Sequence of chain 1.A:
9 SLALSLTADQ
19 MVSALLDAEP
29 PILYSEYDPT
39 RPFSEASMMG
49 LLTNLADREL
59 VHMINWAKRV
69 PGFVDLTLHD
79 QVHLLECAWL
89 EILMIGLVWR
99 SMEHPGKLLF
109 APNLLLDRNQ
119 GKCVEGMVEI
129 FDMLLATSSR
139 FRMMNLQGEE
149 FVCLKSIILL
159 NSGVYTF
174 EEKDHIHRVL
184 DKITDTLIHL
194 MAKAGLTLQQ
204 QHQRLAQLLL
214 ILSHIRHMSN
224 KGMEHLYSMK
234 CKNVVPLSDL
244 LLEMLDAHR

Binding-site contacts:
Ligand atom CAD contacts residue GLU57 of chain 1.A at 3.3 Å.
Ligand atom CAM contacts residue PHE108 of chain 1.A at 4.2 Å (hydrophobic).
Ligand atom CAN contacts residue HIS228 of chain 1.A at 3.6 Å.
Ligand atom CAA contacts residue ALA54 of chain 1.A at 3.7 Å (hydrophobic).
Ligand atom CAF contacts residue LEU50 of chain 1.A at 3.6 Å (hydrophobic).
Ligand atom OAB contacts residue GLU57 of chain 1.A at 2.5 Å (salt-bridge).
Ligand atom CAD contacts residue PHE108 of chain 1.A at 4.0 Å (hydrophobic).
Ligand atom OAC contacts residue HIS228 of chain 1.A at 2.8 Å (h-bond).
Ligand atom CAF contacts residue PHE108 of chain 1.A at 4.1 Å (hydrophobic).
Ligand atom CAN contacts residue MET125 of chain 1.A at 4.3 Å (hydrophobic).
Ligand atom CAK contacts residue ALA54 of chain 1.A at 3.6 Å (hydrophobic).
Ligand atom NAL contacts residue PHE108 of chain 1.A at 4.0 Å.
Ligand atom CAK contacts residue LEU50 of chain 1.A at 3.8 Å (hydrophobic).
Ligand atom CAD contacts residue LEU50 of chain 1.A at 4.1 Å (hydrophobic).
Ligand atom CAH contacts residue MET125 of chain 1.A at 3.8 Å (hydrophobic).
Ligand atom CAJ contacts residue MET47 of chain 1.A at 3.6 Å (hydrophobic).
Ligand atom OAC contacts residue GLY225 of chain 1.A at 4.0 Å.
Ligand atom CAG contacts residue PHE108 of chain 1.A at 4.1 Å (hydrophobic).
Ligand atom CAF contacts residue ALA54 of chain 1.A at 4.0 Å (hydrophobic).
Ligand atom CAD contacts residue ALA54 of chain 1.A at 4.2 Å (hydrophobic).
Ligand atom CAM contacts residue GLU57 of chain 1.A at 3.2 Å.
Ligand atom CAA contacts residue TRP87 of chain 1.A at 4.0 Å (hydrophobic).
Ligand atom CAA contacts residue LEU88 of chain 1.A at 3.9 Å (hydrophobic).
Ligand atom CAO contacts residue PHE108 of chain 1.A at 3.9 Å (hydrophobic).
Ligand atom OAB contacts residue LEU91 of chain 1.A at 3.8 Å.
Ligand atom OAC contacts residue MET47 of chain 1.A at 3.1 Å.
Ligand atom OAB contacts residue ARG98 of chain 1.A at 3.0 Å (salt-bridge).
Ligand atom CAM contacts residue ARG98 of chain 1.A at 4.0 Å.
Ligand atom CAA contacts residue LEU229 of chain 1.A at 4.2 Å (hydrophobic).
Ligand atom CAD contacts residue LEU53 of chain 1.A at 3.9 Å (hydrophobic).
Ligand atom CAH contacts residue HIS228 of chain 1.A at 3.6 Å.
Ligand atom NAS contacts residue PHE108 of chain 1.A at 4.2 Å.
Ligand atom CAG contacts residue LEU95 of chain 1.A at 4.3 Å (hydrophobic).
Ligand atom CAE contacts residue LEU91 of chain 1.A at 3.6 Å (hydrophobic).
Ligand atom OAC contacts residue LEU229 of chain 1.A at 3.2 Å (h-bond).
Ligand atom CAI contacts residue MET125 of chain 1.A at 3.9 Å (hydrophobic).
Ligand atom CAN contacts residue GLY225 of chain 1.A at 4.3 Å.
Ligand atom CAM contacts residue LEU91 of chain 1.A at 4.1 Å (hydrophobic).
Ligand atom CAE contacts residue LEU95 of chain 1.A at 4.1 Å (hydrophobic).
Ligand atom CAN contacts residue MET47 of chain 1.A at 3.5 Å (hydrophobic).

A protein and the small-molecule ligand that binds it are described below.
Small molecule (SMILES): CCc1c2cc(O)ccc2nn1-c1ccc(O)cc1